Sequence of chain 1.A:
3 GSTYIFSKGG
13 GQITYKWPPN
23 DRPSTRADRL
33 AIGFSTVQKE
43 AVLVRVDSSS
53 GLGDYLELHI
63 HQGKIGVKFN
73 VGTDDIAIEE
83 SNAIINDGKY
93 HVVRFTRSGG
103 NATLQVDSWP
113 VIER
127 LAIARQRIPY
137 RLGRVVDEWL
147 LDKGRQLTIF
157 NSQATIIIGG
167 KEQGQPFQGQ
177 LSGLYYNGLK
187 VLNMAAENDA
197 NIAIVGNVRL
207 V

This small molecule binds to this protein.
Small molecule (SMILES): CC(=O)N[C@H]1[C@H](O[C@H]2[C@H](O)[C@@H](NC(C)=O)CO[C@@H]2CO[C@@H]2O[C@H](CO)[C@@H](O)[C@H](O)[C@@H]2O)O[C@H](CO)[C@@H](O)[C@@H]1O

Binding-site contacts:
Ligand atom C5 contacts residue LEU146 of chain 1.A at 3.9 Å (hydrophobic).
Ligand atom N2 contacts residue ASN103 of chain 1.A at 2.8 Å (h-bond).
Ligand atom C7 contacts residue SER100 of chain 1.A at 3.4 Å.
Ligand atom O6 contacts residue TRP145 of chain 1.A at 3.8 Å.
Ligand atom C6 contacts residue LEU146 of chain 1.A at 4.5 Å (hydrophobic).
Ligand atom C1 contacts residue ASN103 of chain 1.A at 1.4 Å.
Ligand atom O5 contacts residue LEU146 of chain 1.A at 4.0 Å.
Ligand atom O7 contacts residue LEU147 of chain 1.A at 4.5 Å.
Ligand atom C5 contacts residue ASN103 of chain 1.A at 3.6 Å.
Ligand atom O4 contacts residue TRP145 of chain 1.A at 3.9 Å.
Ligand atom C4 contacts residue ASN103 of chain 1.A at 4.2 Å.
Ligand atom O5 contacts residue TRP145 of chain 1.A at 3.6 Å.
Ligand atom C1 contacts residue LEU146 of chain 1.A at 4.1 Å (hydrophobic).
Ligand atom C7 contacts residue LEU147 of chain 1.A at 4.2 Å (hydrophobic).
Ligand atom N2 contacts residue SER100 of chain 1.A at 4.0 Å.
Ligand atom C6 contacts residue TRP145 of chain 1.A at 3.6 Å (hydrophobic).
Ligand atom O7 contacts residue ASN103 of chain 1.A at 3.6 Å.
Ligand atom C6 contacts residue LEU147 of chain 1.A at 3.6 Å (hydrophobic).
Ligand atom C8 contacts residue SER100 of chain 1.A at 3.5 Å.
Ligand atom C3 contacts residue ASN103 of chain 1.A at 3.7 Å.
Ligand atom C8 contacts residue LEU147 of chain 1.A at 3.7 Å (hydrophobic).
Ligand atom C5 contacts residue TRP145 of chain 1.A at 4.4 Å (hydrophobic).
Ligand atom C8 contacts residue GLY101 of chain 1.A at 3.8 Å.
Ligand atom C6 contacts residue TRP145 of chain 1.A at 4.4 Å (hydrophobic).
Ligand atom C1 contacts residue TRP145 of chain 1.A at 4.2 Å (hydrophobic).
Ligand atom C5 contacts residue LEU147 of chain 1.A at 4.3 Å (hydrophobic).
Ligand atom C2 contacts residue ASN103 of chain 1.A at 2.3 Å.
Ligand atom O5 contacts residue ASN103 of chain 1.A at 2.3 Å (h-bond).
Ligand atom C8 contacts residue THR154 of chain 1.A at 4.4 Å.
Ligand atom C4 contacts residue TRP145 of chain 1.A at 4.0 Å (hydrophobic).
Ligand atom O6 contacts residue TRP145 of chain 1.A at 3.4 Å.
Ligand atom C7 contacts residue ASN103 of chain 1.A at 3.5 Å.
Ligand atom O5 contacts residue LEU147 of chain 1.A at 4.3 Å.
Ligand atom C6 contacts residue LEU147 of chain 1.A at 4.1 Å (hydrophobic).
Ligand atom O7 contacts residue SER100 of chain 1.A at 2.8 Å (h-bond).
Ligand atom O7 contacts residue ASP148 of chain 1.A at 4.1 Å.
Ligand atom O3 contacts residue TRP145 of chain 1.A at 3.9 Å.